Binding-site contacts:
Ligand atom C6 contacts residue VAL110 of chain 1.B at 4.2 Å (hydrophobic).
Ligand atom C7 contacts residue TYR172 of chain 1.B at 3.7 Å (hydrophobic).
Ligand atom C8 contacts residue TYR172 of chain 1.B at 3.4 Å (hydrophobic).
Ligand atom C6 contacts residue PRO99 of chain 1.B at 4.3 Å (hydrophobic).
Ligand atom C4 contacts residue PRO99 of chain 1.B at 3.5 Å (hydrophobic).
Ligand atom C8 contacts residue ILE187 of chain 1.B at 3.9 Å (hydrophobic).
Ligand atom O1 contacts residue HIS102 of chain 1.B at 2.6 Å (h-bond).
Ligand atom C8 contacts residue PHE128 of chain 1.B at 3.2 Å (hydrophobic).
Ligand atom C7 contacts residue TYR161 of chain 1.B at 4.0 Å (hydrophobic).
Ligand atom O1 contacts residue VAL110 of chain 1.B at 3.4 Å.
Ligand atom C2 contacts residue TYR157 of chain 1.B at 3.7 Å (hydrophobic).
Ligand atom C2 contacts residue GLY98 of chain 1.B at 3.7 Å.
Ligand atom C6 contacts residue ALA158 of chain 1.B at 4.0 Å (hydrophobic).
Ligand atom C8 contacts residue TYR124 of chain 1.B at 4.4 Å (hydrophobic).
Ligand atom C3 contacts residue TYR157 of chain 1.B at 3.8 Å (hydrophobic).
Ligand atom C3 contacts residue PRO99 of chain 1.B at 3.3 Å (hydrophobic).
Ligand atom C2 contacts residue HIS102 of chain 1.B at 3.1 Å.
Ligand atom C6 contacts residue ILE187 of chain 1.B at 3.9 Å (hydrophobic).
Ligand atom C1 contacts residue PRO99 of chain 1.B at 4.1 Å (hydrophobic).
Ligand atom C1 contacts residue TRP130 of chain 1.B at 3.8 Å (hydrophobic).
Ligand atom C7 contacts residue ALA158 of chain 1.B at 4.3 Å (hydrophobic).
Ligand atom C7 contacts residue THR162 of chain 1.B at 3.4 Å.
Ligand atom C2 contacts residue PRO99 of chain 1.B at 3.6 Å (hydrophobic).
Ligand atom O1 contacts residue VAL108 of chain 1.B at 4.0 Å.
Ligand atom C1 contacts residue VAL110 of chain 1.B at 4.2 Å (hydrophobic).
Ligand atom O1 contacts residue TRP130 of chain 1.B at 2.8 Å (h-bond).
Ligand atom C8 contacts residue ALA158 of chain 1.B at 4.2 Å (hydrophobic).
Ligand atom C4 contacts residue GLY98 of chain 1.B at 4.3 Å.
Ligand atom C6 contacts residue TRP130 of chain 1.B at 3.9 Å (hydrophobic).
Ligand atom C3 contacts residue GLY98 of chain 1.B at 3.4 Å.
Ligand atom C3 contacts residue HIS102 of chain 1.B at 4.4 Å.
Ligand atom C5 contacts residue ALA158 of chain 1.B at 3.8 Å (hydrophobic).
Ligand atom C7 contacts residue PRO99 of chain 1.B at 3.7 Å (hydrophobic).
Ligand atom C5 contacts residue PRO99 of chain 1.B at 4.0 Å (hydrophobic).
Ligand atom C4 contacts residue ALA158 of chain 1.B at 3.9 Å (hydrophobic).
Ligand atom C3 contacts residue ALA158 of chain 1.B at 4.1 Å (hydrophobic).
Ligand atom C5 contacts residue ILE187 of chain 1.B at 4.3 Å (hydrophobic).
Ligand atom C1 contacts residue HIS102 of chain 1.B at 3.2 Å.
Ligand atom C1 contacts residue ALA158 of chain 1.B at 4.3 Å (hydrophobic).
Ligand atom C7 contacts residue LEU95 of chain 1.B at 3.9 Å (hydrophobic).

This protein binds this small molecule.
Small molecule (SMILES): Cc1ccc(O)cc1C

Sequence of chain 1.B:
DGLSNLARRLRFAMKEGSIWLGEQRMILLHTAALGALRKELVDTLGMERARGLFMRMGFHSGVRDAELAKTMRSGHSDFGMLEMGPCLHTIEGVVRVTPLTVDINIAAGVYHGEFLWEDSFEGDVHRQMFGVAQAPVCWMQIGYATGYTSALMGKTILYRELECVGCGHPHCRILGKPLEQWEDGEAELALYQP